The protein below binds the small molecule below.
Small molecule (SMILES): C=C(C)c1cccc(C(C)(C)NC(=O)Nc2ccc(Cl)c(O[C@H]3O[C@H](CO)[C@@H](O)[C@H]3O)c2)c1

Sequence of chain 1.A:
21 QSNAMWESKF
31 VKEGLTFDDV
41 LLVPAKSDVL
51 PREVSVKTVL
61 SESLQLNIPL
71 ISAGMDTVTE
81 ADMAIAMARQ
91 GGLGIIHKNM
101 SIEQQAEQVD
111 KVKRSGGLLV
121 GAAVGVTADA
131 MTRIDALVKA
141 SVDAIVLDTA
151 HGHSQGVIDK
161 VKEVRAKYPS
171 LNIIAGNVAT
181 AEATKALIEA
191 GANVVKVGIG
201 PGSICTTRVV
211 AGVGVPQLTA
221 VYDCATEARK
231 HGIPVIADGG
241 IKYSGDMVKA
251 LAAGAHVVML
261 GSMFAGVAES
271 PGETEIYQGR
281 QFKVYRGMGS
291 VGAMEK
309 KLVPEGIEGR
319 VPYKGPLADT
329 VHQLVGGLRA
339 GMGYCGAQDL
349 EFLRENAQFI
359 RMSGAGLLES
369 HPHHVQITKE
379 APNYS

Binding-site contacts:
Ligand atom C7 contacts residue IMP1 of chain 1.I at 3.5 Å.
Ligand atom C2 contacts residue GLY289 of chain 1.A at 3.6 Å.
Ligand atom C1 contacts residue GLY289 of chain 1.A at 3.9 Å.
Ligand atom C10 contacts residue GLU313 of chain 1.A at 3.3 Å.
Ligand atom O4 contacts residue ALA150 of chain 1.A at 3.2 Å (h-bond).
Ligand atom C20 contacts residue HIS151 of chain 1.A at 3.8 Å.
Ligand atom N4 contacts residue ALA150 of chain 1.A at 3.9 Å.
Ligand atom C3 contacts residue MET288 of chain 1.A at 3.8 Å (hydrophobic).
Ligand atom O6 contacts residue GLY156 of chain 1.A at 3.5 Å.
Ligand atom C24 contacts residue HIS151 of chain 1.A at 3.9 Å.
Ligand atom C13 contacts residue VAL311 of chain 1.A at 3.8 Å (hydrophobic).
Ligand atom C20 contacts residue PRO51 of chain 1.C at 3.7 Å (hydrophobic).
Ligand atom C18 contacts residue TYR342 of chain 1.C at 3.4 Å (hydrophobic).
Ligand atom N4 contacts residue GLU313 of chain 1.A at 2.8 Å (salt-bridge).
Ligand atom C8 contacts residue IMP1 of chain 1.I at 3.5 Å.
Ligand atom C17 contacts residue GLU313 of chain 1.A at 3.8 Å.
Ligand atom CL contacts residue GLY341 of chain 1.C at 3.7 Å.
Ligand atom C3 contacts residue GLY289 of chain 1.A at 3.7 Å.
Ligand atom C8 contacts residue THR207 of chain 1.A at 3.4 Å.
Ligand atom C13 contacts residue MET294 of chain 1.A at 3.9 Å (hydrophobic).
Ligand atom C25 contacts residue THR149 of chain 1.A at 3.7 Å.
Ligand atom C13 contacts residue GLU313 of chain 1.A at 3.5 Å.
Ligand atom O4 contacts residue THR149 of chain 1.A at 3.4 Å.
Ligand atom C18 contacts residue GLU313 of chain 1.A at 3.8 Å.
Ligand atom O4 contacts residue HIS151 of chain 1.A at 3.2 Å (h-bond).
Ligand atom C13 contacts residue GLY289 of chain 1.A at 3.8 Å.
Ligand atom C25 contacts residue HIS151 of chain 1.A at 3.7 Å.
Ligand atom N3 contacts residue GLU313 of chain 1.A at 2.9 Å (salt-bridge).
Ligand atom O6 contacts residue SER154 of chain 1.A at 3.3 Å (h-bond).
Ligand atom CL contacts residue HIS151 of chain 1.A at 3.6 Å.
Ligand atom O3 contacts residue SER154 of chain 1.A at 3.5 Å (h-bond).
Ligand atom C8 contacts residue GLU313 of chain 1.A at 3.5 Å.
Ligand atom C8 contacts residue TYR342 of chain 1.C at 3.6 Å (hydrophobic).
Ligand atom C29 contacts residue SER154 of chain 1.A at 3.3 Å.
Ligand atom C19 contacts residue ALA338 of chain 1.C at 3.6 Å (hydrophobic).
Ligand atom C7 contacts residue ALA150 of chain 1.A at 3.7 Å (hydrophobic).
Ligand atom C4 contacts residue GLY289 of chain 1.A at 3.9 Å.
Ligand atom C8 contacts residue ALA150 of chain 1.A at 3.4 Å (hydrophobic).
Ligand atom C9 contacts residue IMP1 of chain 1.I at 3.3 Å.
Ligand atom C19 contacts residue TYR342 of chain 1.C at 3.8 Å (hydrophobic).

Sequence of chain 1.C:
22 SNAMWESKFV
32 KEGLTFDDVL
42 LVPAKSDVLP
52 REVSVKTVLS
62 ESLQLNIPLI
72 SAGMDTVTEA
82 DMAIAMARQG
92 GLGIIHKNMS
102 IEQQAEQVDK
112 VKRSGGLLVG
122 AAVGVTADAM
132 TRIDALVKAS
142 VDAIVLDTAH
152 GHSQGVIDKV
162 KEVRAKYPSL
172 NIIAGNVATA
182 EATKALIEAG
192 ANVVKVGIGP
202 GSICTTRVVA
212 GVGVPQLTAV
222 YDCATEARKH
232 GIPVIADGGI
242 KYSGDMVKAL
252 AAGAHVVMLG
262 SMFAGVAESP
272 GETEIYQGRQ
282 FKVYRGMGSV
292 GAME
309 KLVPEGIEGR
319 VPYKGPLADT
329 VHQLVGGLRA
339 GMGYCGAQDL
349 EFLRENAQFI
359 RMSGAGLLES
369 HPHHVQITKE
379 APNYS